A protein and the small-molecule ligand that binds it are described below.
Small molecule (SMILES): CC(=O)N[C@@H]1[C@@H](O)[C@H](O)[C@@H](CO)O[C@H]1O

Sequence of chain 1.A:
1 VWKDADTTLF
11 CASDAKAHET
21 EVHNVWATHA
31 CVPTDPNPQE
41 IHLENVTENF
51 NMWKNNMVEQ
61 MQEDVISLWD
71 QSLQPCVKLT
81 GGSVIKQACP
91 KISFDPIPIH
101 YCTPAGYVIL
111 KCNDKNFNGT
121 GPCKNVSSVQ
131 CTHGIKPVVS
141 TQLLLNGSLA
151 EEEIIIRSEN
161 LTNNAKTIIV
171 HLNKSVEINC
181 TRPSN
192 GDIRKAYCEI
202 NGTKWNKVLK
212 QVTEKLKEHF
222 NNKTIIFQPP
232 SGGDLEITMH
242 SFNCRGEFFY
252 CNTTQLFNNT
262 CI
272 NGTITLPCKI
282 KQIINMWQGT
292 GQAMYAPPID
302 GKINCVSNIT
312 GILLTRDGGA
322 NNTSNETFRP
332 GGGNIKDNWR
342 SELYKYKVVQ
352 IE

Binding-site contacts:
Ligand atom O6 contacts residue LYS205 of chain 1.A at 3.2 Å.
Ligand atom C1 contacts residue LYS205 of chain 1.A at 3.8 Å.
Ligand atom C7 contacts residue ASN202 of chain 1.A at 3.3 Å.
Ligand atom C5 contacts residue LYS205 of chain 1.A at 3.9 Å.
Ligand atom C2 contacts residue ASN202 of chain 1.A at 2.2 Å.
Ligand atom C4 contacts residue ASN202 of chain 1.A at 4.0 Å.
Ligand atom C4 contacts residue LYS205 of chain 1.A at 4.2 Å.
Ligand atom C2 contacts residue LYS205 of chain 1.A at 4.2 Å.
Ligand atom O5 contacts residue LYS205 of chain 1.A at 3.1 Å.
Ligand atom C8 contacts residue ASN202 of chain 1.A at 4.2 Å.
Ligand atom C6 contacts residue THR204 of chain 1.A at 4.1 Å.
Ligand atom C1 contacts residue ASN202 of chain 1.A at 1.4 Å.
Ligand atom O7 contacts residue ASN202 of chain 1.A at 3.6 Å.
Ligand atom C5 contacts residue ASN202 of chain 1.A at 3.6 Å.
Ligand atom O5 contacts residue THR204 of chain 1.A at 4.0 Å.
Ligand atom C5 contacts residue THR204 of chain 1.A at 4.1 Å.
Ligand atom N2 contacts residue ASN202 of chain 1.A at 2.7 Å (h-bond).
Ligand atom O5 contacts residue ASN202 of chain 1.A at 2.4 Å (h-bond).
Ligand atom C6 contacts residue LYS205 of chain 1.A at 3.8 Å.
Ligand atom O6 contacts residue THR204 of chain 1.A at 3.2 Å.
Ligand atom C1 contacts residue THR204 of chain 1.A at 4.2 Å.
Ligand atom C3 contacts residue ASN202 of chain 1.A at 3.6 Å.